Binding-site contacts:
Ligand atom C8 contacts residue ILE355 of chain 1.A at 4.2 Å (hydrophobic).
Ligand atom C7 contacts residue ILE355 of chain 1.A at 4.4 Å (hydrophobic).
Ligand atom C4 contacts residue ASN65 of chain 1.A at 4.1 Å.
Ligand atom C5 contacts residue ASN65 of chain 1.A at 3.6 Å.
Ligand atom C8 contacts residue ILE386 of chain 1.A at 4.4 Å (hydrophobic).
Ligand atom O7 contacts residue ILE355 of chain 1.A at 4.2 Å.
Ligand atom C1 contacts residue ASN65 of chain 1.A at 1.4 Å.
Ligand atom O7 contacts residue ASN65 of chain 1.A at 3.3 Å (h-bond).
Ligand atom O5 contacts residue ASN65 of chain 1.A at 2.2 Å (h-bond).
Ligand atom C7 contacts residue ASN65 of chain 1.A at 3.5 Å.
Ligand atom C2 contacts residue ASN65 of chain 1.A at 2.5 Å.
Ligand atom N2 contacts residue ASN65 of chain 1.A at 3.1 Å (h-bond).
Ligand atom C3 contacts residue ASN65 of chain 1.A at 3.8 Å.

Sequence of chain 1.A:
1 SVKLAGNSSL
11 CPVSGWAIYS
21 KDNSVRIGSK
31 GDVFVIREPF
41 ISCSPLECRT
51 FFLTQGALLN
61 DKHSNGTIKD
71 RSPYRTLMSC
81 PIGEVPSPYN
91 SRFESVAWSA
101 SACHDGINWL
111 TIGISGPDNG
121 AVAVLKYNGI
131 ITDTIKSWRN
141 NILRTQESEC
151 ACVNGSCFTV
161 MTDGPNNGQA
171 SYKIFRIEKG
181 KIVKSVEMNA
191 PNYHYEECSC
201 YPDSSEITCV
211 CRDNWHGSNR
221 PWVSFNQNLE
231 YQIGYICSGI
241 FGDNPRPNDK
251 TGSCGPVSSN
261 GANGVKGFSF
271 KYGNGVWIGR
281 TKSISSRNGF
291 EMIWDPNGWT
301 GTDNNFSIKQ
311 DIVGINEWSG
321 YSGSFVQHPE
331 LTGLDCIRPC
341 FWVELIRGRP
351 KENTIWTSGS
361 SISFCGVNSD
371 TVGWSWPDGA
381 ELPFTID

The small molecule below binds the protein below.
Small molecule (SMILES): CC(=O)N[C@@H]1[C@@H](O)[C@H](O)[C@@H](CO)O[C@H]1O